This small molecule binds to this protein.
Small molecule (SMILES): CCC(=O)N1CCN(C(=O)OC)c2ccccc21

Binding-site contacts:
Ligand atom C contacts residue CYS182 of chain 1.A at 3.2 Å (hydrophobic).
Ligand atom C9 contacts residue GLY234 of chain 1.A at 4.2 Å.
Ligand atom C3 contacts residue CYS182 of chain 1.A at 4.4 Å (hydrophobic).
Ligand atom C6 contacts residue GLY234 of chain 1.A at 4.2 Å.
Ligand atom C11 contacts residue TRP232 of chain 1.A at 3.7 Å (hydrophobic).
Ligand atom C12 contacts residue MET238 of chain 1.A at 3.6 Å (hydrophobic).
Ligand atom C11 contacts residue MET238 of chain 1.A at 3.9 Å (hydrophobic).
Ligand atom C2 contacts residue MET238 of chain 1.A at 4.3 Å (hydrophobic).
Ligand atom O1 contacts residue GLY234 of chain 1.A at 4.0 Å.
Ligand atom C9 contacts residue PRO233 of chain 1.A at 3.4 Å (hydrophobic).
Ligand atom O contacts residue CYS182 of chain 1.A at 3.6 Å.
Ligand atom C8 contacts residue MET238 of chain 1.A at 3.6 Å (hydrophobic).
Ligand atom C5 contacts residue GLY234 of chain 1.A at 3.8 Å.
Ligand atom N contacts residue MET238 of chain 1.A at 3.7 Å.
Ligand atom C2 contacts residue LYS183 of chain 1.A at 4.0 Å.
Ligand atom N contacts residue CYS182 of chain 1.A at 3.8 Å.
Ligand atom O2 contacts residue PRO233 of chain 1.A at 3.9 Å.
Ligand atom O1 contacts residue SER237 of chain 1.A at 4.4 Å.
Ligand atom C10 contacts residue ASN277 of chain 1.A at 3.7 Å.
Ligand atom C1 contacts residue CYS182 of chain 1.A at 2.7 Å (hydrophobic).
Ligand atom N1 contacts residue GLY234 of chain 1.A at 4.2 Å.
Ligand atom C11 contacts residue ASN277 of chain 1.A at 3.8 Å.
Ligand atom O2 contacts residue GLY234 of chain 1.A at 3.8 Å.
Ligand atom O contacts residue TYR184 of chain 1.A at 4.2 Å.
Ligand atom C7 contacts residue MET238 of chain 1.A at 3.4 Å (hydrophobic).
Ligand atom C10 contacts residue PRO276 of chain 1.A at 4.3 Å (hydrophobic).
Ligand atom C10 contacts residue PRO233 of chain 1.A at 3.9 Å (hydrophobic).
Ligand atom C3 contacts residue MET238 of chain 1.A at 3.4 Å (hydrophobic).
Ligand atom C2 contacts residue CYS182 of chain 1.A at 1.8 Å (hydrophobic).
Ligand atom C4 contacts residue GLY234 of chain 1.A at 4.2 Å.
Ligand atom C10 contacts residue ASP275 of chain 1.A at 3.8 Å.
Ligand atom C9 contacts residue TRP232 of chain 1.A at 3.9 Å (hydrophobic).
Ligand atom C4 contacts residue MET238 of chain 1.A at 4.2 Å (hydrophobic).
Ligand atom N1 contacts residue MET238 of chain 1.A at 4.2 Å.
Ligand atom C1 contacts residue TYR184 of chain 1.A at 4.4 Å (hydrophobic).
Ligand atom C9 contacts residue MET238 of chain 1.A at 4.0 Å (hydrophobic).
Ligand atom C10 contacts residue TRP232 of chain 1.A at 3.3 Å (hydrophobic).
Ligand atom C11 contacts residue ASP275 of chain 1.A at 4.2 Å.
Ligand atom C10 contacts residue MET238 of chain 1.A at 4.2 Å (hydrophobic).
Ligand atom C11 contacts residue PRO276 of chain 1.A at 3.8 Å (hydrophobic).

Sequence of chain 1.A:
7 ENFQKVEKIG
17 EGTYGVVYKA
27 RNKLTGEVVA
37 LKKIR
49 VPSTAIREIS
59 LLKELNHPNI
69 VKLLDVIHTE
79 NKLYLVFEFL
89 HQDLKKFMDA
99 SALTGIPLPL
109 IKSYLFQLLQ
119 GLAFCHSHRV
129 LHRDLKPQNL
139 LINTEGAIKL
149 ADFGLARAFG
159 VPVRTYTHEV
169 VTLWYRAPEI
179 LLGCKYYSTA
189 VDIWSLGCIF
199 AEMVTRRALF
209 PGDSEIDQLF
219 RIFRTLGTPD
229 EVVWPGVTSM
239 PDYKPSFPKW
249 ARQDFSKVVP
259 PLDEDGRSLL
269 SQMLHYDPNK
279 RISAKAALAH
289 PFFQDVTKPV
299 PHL